A protein and the small-molecule ligand that binds it are described below.
Small molecule (SMILES): Nc1ncnc2c1ncn2[C@@H]1O[C@H](CO[P](=O)(O)O[P](=O)(O)CP(=O)(O)O)[C@@H](O)[C@H]1O

Binding-site contacts:
Ligand atom O3G contacts residue ASN333 of chain 1.F at 3.8 Å.
Ligand atom N6 contacts residue LYS184 of chain 1.F at 2.7 Å (salt-bridge).
Ligand atom C6 contacts residue LEU186 of chain 1.F at 3.9 Å (hydrophobic).
Ligand atom C2 contacts residue LEU186 of chain 1.F at 3.5 Å (hydrophobic).
Ligand atom C3B contacts residue ASN242 of chain 1.F at 3.5 Å.
Ligand atom O1A contacts residue ILE330 of chain 1.F at 3.4 Å.
Ligand atom O2G contacts residue ASN333 of chain 1.F at 2.7 Å (h-bond).
Ligand atom N3 contacts residue TYR185 of chain 1.F at 3.8 Å.
Ligand atom O3G contacts residue ARG222 of chain 1.F at 2.8 Å (salt-bridge).
Ligand atom N7 contacts residue ILE148 of chain 1.F at 3.6 Å.
Ligand atom C4' contacts residue ASN242 of chain 1.F at 3.5 Å.
Ligand atom O2G contacts residue GLU331 of chain 1.F at 2.7 Å (salt-bridge).
Ligand atom C2 contacts residue LYS198 of chain 1.F at 3.6 Å.
Ligand atom O2' contacts residue MET320 of chain 1.F at 3.8 Å.
Ligand atom O3G contacts residue ASP318 of chain 1.F at 2.7 Å (salt-bridge).
Ligand atom O3' contacts residue THR241 of chain 1.F at 2.7 Å (h-bond).
Ligand atom N9 contacts residue ILE148 of chain 1.F at 3.8 Å.
Ligand atom N1 contacts residue TYR185 of chain 1.F at 3.6 Å.
Ligand atom C6 contacts residue LYS184 of chain 1.F at 3.8 Å.
Ligand atom O1B contacts residue GLU331 of chain 1.F at 3.0 Å (salt-bridge).
Ligand atom N6 contacts residue GLN183 of chain 1.F at 3.5 Å (h-bond).
Ligand atom PB contacts residue ASN242 of chain 1.F at 3.8 Å.
Ligand atom N7 contacts residue GLN183 of chain 1.F at 3.5 Å (h-bond).
Ligand atom O3' contacts residue ASP200 of chain 1.F at 3.3 Å.
Ligand atom O1B contacts residue LYS74 of chain 1.F at 3.5 Å (salt-bridge).
Ligand atom PG contacts residue ASP318 of chain 1.F at 3.4 Å.
Ligand atom C2 contacts residue TYR185 of chain 1.F at 3.8 Å (hydrophobic).
Ligand atom N1 contacts residue LEU186 of chain 1.F at 2.9 Å (h-bond).
Ligand atom C5' contacts residue ASN242 of chain 1.F at 3.4 Å.
Ligand atom O2G contacts residue ASP318 of chain 1.F at 3.1 Å (salt-bridge).
Ligand atom C8 contacts residue ILE148 of chain 1.F at 3.6 Å (hydrophobic).
Ligand atom O1A contacts residue GLU331 of chain 1.F at 3.4 Å.
Ligand atom C3' contacts residue THR241 of chain 1.F at 3.8 Å.
Ligand atom N3 contacts residue LYS198 of chain 1.F at 3.1 Å (salt-bridge).
Ligand atom O2B contacts residue ASN242 of chain 1.F at 3.3 Å (h-bond).
Ligand atom O3G contacts residue ARG202 of chain 1.F at 3.6 Å.
Ligand atom O2' contacts residue THR241 of chain 1.F at 3.1 Å (h-bond).
Ligand atom PG contacts residue ASN333 of chain 1.F at 3.8 Å.
Ligand atom O4' contacts residue LEU240 of chain 1.F at 3.4 Å.
Ligand atom N6 contacts residue TYR185 of chain 1.F at 3.7 Å.

Sequence of chain 1.F:
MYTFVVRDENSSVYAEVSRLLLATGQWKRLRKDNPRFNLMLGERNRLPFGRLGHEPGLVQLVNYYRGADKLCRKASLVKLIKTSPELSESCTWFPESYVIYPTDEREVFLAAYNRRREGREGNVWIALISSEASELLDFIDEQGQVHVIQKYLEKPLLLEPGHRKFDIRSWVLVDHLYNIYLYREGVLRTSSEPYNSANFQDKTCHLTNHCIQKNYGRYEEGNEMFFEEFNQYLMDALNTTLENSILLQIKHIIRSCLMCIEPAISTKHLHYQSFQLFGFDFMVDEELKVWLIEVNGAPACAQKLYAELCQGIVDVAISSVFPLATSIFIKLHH